Binding-site contacts:
Ligand atom C1 contacts residue LEU41 of chain 1.A at 4.1 Å (hydrophobic).
Ligand atom C17 contacts residue ASN89 of chain 1.A at 3.3 Å.
Ligand atom C24 contacts residue HIS93 of chain 1.A at 3.4 Å.
Ligand atom C3 contacts residue LEU43 of chain 1.A at 3.8 Å (hydrophobic).
Ligand atom C4 contacts residue LEU43 of chain 1.A at 3.8 Å (hydrophobic).
Ligand atom C14 contacts residue LEU43 of chain 1.A at 4.2 Å (hydrophobic).
Ligand atom C3 contacts residue HIS93 of chain 1.A at 4.2 Å.
Ligand atom C8 contacts residue VAL36 of chain 1.A at 3.7 Å (hydrophobic).
Ligand atom C13 contacts residue LEU43 of chain 1.A at 3.9 Å (hydrophobic).
Ligand atom C25 contacts residue HIS93 of chain 1.A at 4.0 Å.
Ligand atom O9 contacts residue ASN89 of chain 1.A at 2.7 Å (h-bond).
Ligand atom C2 contacts residue LEU43 of chain 1.A at 3.9 Å (hydrophobic).
Ligand atom C8 contacts residue PRO31 of chain 1.A at 3.0 Å (hydrophobic).
Ligand atom C3 contacts residue ASN89 of chain 1.A at 3.6 Å.
Ligand atom O30 contacts residue HIS93 of chain 1.A at 3.2 Å (h-bond).
Ligand atom C18 contacts residue LEU43 of chain 1.A at 3.7 Å (hydrophobic).
Ligand atom N9 contacts residue LEU43 of chain 1.A at 4.2 Å.
Ligand atom C7 contacts residue VAL36 of chain 1.A at 3.6 Å (hydrophobic).
Ligand atom N9 contacts residue ASN89 of chain 1.A at 2.9 Å (h-bond).
Ligand atom C16 contacts residue VAL95 of chain 1.A at 4.1 Å (hydrophobic).
Ligand atom C17 contacts residue VAL95 of chain 1.A at 4.2 Å (hydrophobic).
Ligand atom N9 contacts residue VAL95 of chain 1.A at 4.2 Å.
Ligand atom C13 contacts residue HIS93 of chain 1.A at 4.0 Å.
Ligand atom C7 contacts residue VAL95 of chain 1.A at 4.2 Å (hydrophobic).
Ligand atom C6 contacts residue LEU41 of chain 1.A at 3.5 Å (hydrophobic).
Ligand atom N9 contacts residue TYR88 of chain 1.A at 4.1 Å.
Ligand atom C5 contacts residue LEU41 of chain 1.A at 4.0 Å (hydrophobic).
Ligand atom C10 contacts residue LEU41 of chain 1.A at 4.0 Å (hydrophobic).
Ligand atom C16 contacts residue VAL36 of chain 1.A at 4.2 Å (hydrophobic).
Ligand atom N12 contacts residue LEU43 of chain 1.A at 3.8 Å.
Ligand atom C12 contacts residue HIS93 of chain 1.A at 3.7 Å.
Ligand atom C4 contacts residue ASN89 of chain 1.A at 3.6 Å.
Ligand atom C28 contacts residue HIS93 of chain 1.A at 4.0 Å.
Ligand atom O29 contacts residue HIS93 of chain 1.A at 3.4 Å (h-bond).
Ligand atom C5 contacts residue LEU43 of chain 1.A at 4.2 Å (hydrophobic).
Ligand atom O29 contacts residue ASN89 of chain 1.A at 4.2 Å.
Ligand atom C18 contacts residue LEU41 of chain 1.A at 4.1 Å (hydrophobic).
Ligand atom C11 contacts residue PRO31 of chain 1.A at 3.0 Å (hydrophobic).
Ligand atom C11 contacts residue VAL36 of chain 1.A at 4.2 Å (hydrophobic).
Ligand atom C23 contacts residue HIS93 of chain 1.A at 3.4 Å.

Sequence of chain 1.A:
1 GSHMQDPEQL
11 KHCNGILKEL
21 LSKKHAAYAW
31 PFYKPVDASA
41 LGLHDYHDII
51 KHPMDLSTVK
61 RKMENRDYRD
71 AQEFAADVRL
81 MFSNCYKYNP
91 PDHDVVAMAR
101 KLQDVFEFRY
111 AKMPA

A small-molecule ligand and the protein it binds are described below.
Small molecule (SMILES): O=C(O)c1ccccc1-c1ccccc1C(=O)Nc1ccc2c(c1)[nH]c(=O)c1ccccc12